Binding-site contacts:
Ligand atom C27 contacts residue PHE341 of chain 24.B at 3.5 Å (hydrophobic).
Ligand atom O15 contacts residue ASP295 of chain 24.B at 3.6 Å.
Ligand atom C9 contacts residue ASP295 of chain 24.B at 3.6 Å.
Ligand atom C5 contacts residue ASP295 of chain 24.B at 3.0 Å.
Ligand atom O2 contacts residue ASP295 of chain 24.B at 1.6 Å (salt-bridge).
Ligand atom C24 contacts residue PHE294 of chain 24.B at 3.2 Å (hydrophobic).
Ligand atom O7 contacts residue ASP118 of chain 26.B at 3.6 Å.
Ligand atom C4 contacts residue ARG306 of chain 24.B at 3.2 Å.
Ligand atom O1 contacts residue ASP295 of chain 24.B at 2.7 Å (salt-bridge).
Ligand atom C26 contacts residue PHE294 of chain 24.B at 3.8 Å (hydrophobic).
Ligand atom C6 contacts residue ASP118 of chain 26.B at 3.6 Å.
Ligand atom O8 contacts residue ASP118 of chain 26.B at 2.9 Å (salt-bridge).
Ligand atom O2 contacts residue ARG306 of chain 24.B at 3.0 Å (salt-bridge).
Ligand atom O24 contacts residue TYR310 of chain 24.B at 3.2 Å (h-bond).
Ligand atom O2 contacts residue ALA296 of chain 24.B at 3.5 Å (h-bond).
Ligand atom C24 contacts residue TYR310 of chain 24.B at 3.8 Å (hydrophobic).
Ligand atom C2 contacts residue ARG306 of chain 24.B at 3.5 Å.
Ligand atom C25 contacts residue ARG306 of chain 24.B at 3.5 Å.
Ligand atom C4 contacts residue LYS297 of chain 24.B at 2.9 Å.
Ligand atom C1 contacts residue ASP295 of chain 24.B at 2.5 Å.
Ligand atom O3 contacts residue ARG306 of chain 24.B at 2.1 Å (salt-bridge).
Ligand atom C7 contacts residue LYS297 of chain 24.B at 3.3 Å.
Ligand atom O1 contacts residue ALA296 of chain 24.B at 3.0 Å (h-bond).
Ligand atom O91 contacts residue ASP295 of chain 24.B at 2.6 Å (salt-bridge).
Ligand atom C26 contacts residue TYR310 of chain 24.B at 3.8 Å (hydrophobic).
Ligand atom O1 contacts residue PHE294 of chain 24.B at 3.5 Å (h-bond).
Ligand atom C5 contacts residue LYS297 of chain 24.B at 2.7 Å.
Ligand atom C3 contacts residue ARG306 of chain 24.B at 3.0 Å.
Ligand atom O9 contacts residue ASP295 of chain 24.B at 3.5 Å (salt-bridge).
Ligand atom C16 contacts residue ARG306 of chain 24.B at 2.6 Å.
Ligand atom C17 contacts residue LYS122 of chain 26.B at 3.6 Å.
Ligand atom C6 contacts residue LYS297 of chain 24.B at 2.4 Å.
Ligand atom O2 contacts residue LYS297 of chain 24.B at 3.5 Å (salt-bridge).
Ligand atom C7 contacts residue ASP295 of chain 24.B at 3.6 Å.
Ligand atom C6 contacts residue ASP295 of chain 24.B at 3.7 Å.
Ligand atom C4 contacts residue ASP295 of chain 24.B at 3.7 Å.
Ligand atom O24 contacts residue PHE294 of chain 24.B at 2.5 Å (h-bond).
Ligand atom C2 contacts residue ASP295 of chain 24.B at 1.9 Å.
Ligand atom C23 contacts residue PHE294 of chain 24.B at 3.5 Å (hydrophobic).
Ligand atom C3 contacts residue ASP295 of chain 24.B at 3.3 Å.

Sequence of chain 24.B:
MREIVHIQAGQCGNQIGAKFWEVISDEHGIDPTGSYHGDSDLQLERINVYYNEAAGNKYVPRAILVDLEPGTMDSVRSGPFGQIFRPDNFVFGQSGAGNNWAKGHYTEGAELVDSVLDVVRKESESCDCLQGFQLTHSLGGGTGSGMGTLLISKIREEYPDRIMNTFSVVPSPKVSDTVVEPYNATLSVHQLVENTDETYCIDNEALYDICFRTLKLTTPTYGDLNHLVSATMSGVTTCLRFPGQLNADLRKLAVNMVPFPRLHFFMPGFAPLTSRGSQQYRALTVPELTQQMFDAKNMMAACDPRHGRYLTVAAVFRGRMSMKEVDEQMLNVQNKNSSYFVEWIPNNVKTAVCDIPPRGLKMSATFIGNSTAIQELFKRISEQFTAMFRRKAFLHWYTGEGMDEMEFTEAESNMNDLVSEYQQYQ

Sequence of chain 26.B:
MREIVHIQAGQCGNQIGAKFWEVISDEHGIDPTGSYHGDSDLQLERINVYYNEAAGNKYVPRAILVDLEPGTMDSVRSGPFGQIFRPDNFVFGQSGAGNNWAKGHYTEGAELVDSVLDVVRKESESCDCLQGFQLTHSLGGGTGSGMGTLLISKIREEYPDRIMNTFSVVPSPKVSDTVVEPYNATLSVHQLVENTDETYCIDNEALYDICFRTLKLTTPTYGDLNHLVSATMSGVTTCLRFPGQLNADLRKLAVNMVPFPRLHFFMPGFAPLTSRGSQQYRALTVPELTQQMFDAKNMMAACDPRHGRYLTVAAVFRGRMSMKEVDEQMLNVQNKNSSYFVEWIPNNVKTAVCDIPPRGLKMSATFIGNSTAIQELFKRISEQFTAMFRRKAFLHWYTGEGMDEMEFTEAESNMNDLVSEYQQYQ

The small molecule below binds the protein below.
Small molecule (SMILES): CC[C@H](/C=C(/C)[C@@H]1C[C@@H](OC)C[C@H](O)C(C)(C)[C@@]2(O)O[C@@H](C[C@@H](OC)[C@H](O)C(=O)O1)C[C@@H](OC)[C@H]2O)CO